Sequence of chain 2.A:
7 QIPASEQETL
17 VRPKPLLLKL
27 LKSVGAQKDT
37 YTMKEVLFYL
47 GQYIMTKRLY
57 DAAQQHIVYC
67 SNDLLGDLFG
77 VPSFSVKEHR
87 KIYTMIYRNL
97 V

Binding-site contacts:
Ligand atom C21 contacts residue ILE50 of chain 2.A at 3.9 Å (hydrophobic).
Ligand atom C6 contacts residue GLN61 of chain 2.A at 3.6 Å.
Ligand atom O contacts residue HIS62 of chain 2.A at 3.5 Å (h-bond).
Ligand atom C7 contacts residue ILE50 of chain 2.A at 3.8 Å (hydrophobic).
Ligand atom C5 contacts residue VAL82 of chain 2.A at 3.7 Å (hydrophobic).
Ligand atom C20 contacts residue VAL82 of chain 2.A at 3.8 Å (hydrophobic).
Ligand atom C contacts residue SO41 of chain 2.C at 3.5 Å.
Ligand atom CL contacts residue TYR89 of chain 2.A at 3.7 Å.
Ligand atom C14 contacts residue ILE88 of chain 2.A at 3.9 Å (hydrophobic).
Ligand atom C8 contacts residue GLN61 of chain 2.A at 4.0 Å.
Ligand atom CL1 contacts residue ILE50 of chain 2.A at 3.5 Å.
Ligand atom C13 contacts residue VAL82 of chain 2.A at 3.7 Å (hydrophobic).
Ligand atom C15 contacts residue LEU43 of chain 2.A at 3.9 Å (hydrophobic).
Ligand atom C23 contacts residue LEU43 of chain 2.A at 3.8 Å (hydrophobic).
Ligand atom C27 contacts residue GLY47 of chain 2.A at 3.6 Å.
Ligand atom C21 contacts residue VAL82 of chain 2.A at 3.9 Å (hydrophobic).
Ligand atom C9 contacts residue VAL82 of chain 2.A at 3.6 Å (hydrophobic).
Ligand atom C22 contacts residue ILE50 of chain 2.A at 3.8 Å (hydrophobic).
Ligand atom C13 contacts residue HIS85 of chain 2.A at 3.6 Å.
Ligand atom CL contacts residue LEU43 of chain 2.A at 3.7 Å.
Ligand atom CL contacts residue HIS85 of chain 2.A at 3.6 Å.
Ligand atom O contacts residue GLN61 of chain 2.A at 3.5 Å.
Ligand atom C4 contacts residue GLN61 of chain 2.A at 3.2 Å.
Ligand atom C27 contacts residue MET51 of chain 2.A at 3.9 Å (hydrophobic).
Ligand atom C4 contacts residue VAL82 of chain 2.A at 3.7 Å (hydrophobic).
Ligand atom O1 contacts residue VAL82 of chain 2.A at 3.9 Å.
Ligand atom C contacts residue HIS62 of chain 2.A at 4.0 Å.
Ligand atom C2 contacts residue VAL82 of chain 2.A at 3.6 Å (hydrophobic).
Ligand atom O2 contacts residue MET51 of chain 2.A at 4.0 Å.
Ligand atom C16 contacts residue HIS85 of chain 2.A at 3.9 Å.
Ligand atom N3 contacts residue MET51 of chain 2.A at 3.4 Å.
Ligand atom C14 contacts residue HIS85 of chain 2.A at 3.4 Å.
Ligand atom C7 contacts residue VAL64 of chain 2.A at 3.7 Å (hydrophobic).
Ligand atom C15 contacts residue HIS85 of chain 2.A at 3.7 Å.
Ligand atom C1 contacts residue VAL82 of chain 2.A at 3.7 Å (hydrophobic).
Ligand atom C28 contacts residue MET51 of chain 2.A at 3.8 Å (hydrophobic).
Ligand atom C14 contacts residue VAL82 of chain 2.A at 3.7 Å (hydrophobic).
Ligand atom C3 contacts residue VAL82 of chain 2.A at 3.5 Å (hydrophobic).
Ligand atom C23 contacts residue GLY47 of chain 2.A at 3.9 Å.
Ligand atom C1 contacts residue GLN61 of chain 2.A at 3.9 Å.

This protein binds this small molecule.
Small molecule (SMILES): COc1ccc(C2=N[C@@H](c3ccc(Cl)cc3)[C@@H](c3ccc(Cl)cc3)N2C(=O)N2CCNC(=O)C2)c(OC(C)C)c1